Binding-site contacts:
Ligand atom CAM contacts residue PHE155 of chain 34.A at 3.8 Å (hydrophobic).
Ligand atom CAI contacts residue PHE155 of chain 34.A at 3.1 Å (hydrophobic).
Ligand atom OAV contacts residue VAL190 of chain 34.A at 3.9 Å.
Ligand atom CAB contacts residue PHE131 of chain 34.A at 3.8 Å (hydrophobic).
Ligand atom CAS contacts residue ASN228 of chain 34.A at 3.8 Å.
Ligand atom CAQ contacts residue ILE113 of chain 34.A at 3.9 Å (hydrophobic).
Ligand atom CAA contacts residue SER178 of chain 34.A at 3.5 Å.
Ligand atom OAW contacts residue ILE111 of chain 34.A at 3.2 Å.
Ligand atom CAY contacts residue THR114 of chain 34.A at 3.8 Å.
Ligand atom CBA contacts residue ILE111 of chain 34.A at 3.7 Å (hydrophobic).
Ligand atom CAB contacts residue PHE135 of chain 34.A at 3.8 Å (hydrophobic).
Ligand atom CAG contacts residue GLN202 of chain 34.A at 3.5 Å.
Ligand atom NAC contacts residue ALA275 of chain 34.A at 3.5 Å.
Ligand atom CAS contacts residue TYR201 of chain 34.A at 3.7 Å (hydrophobic).
Ligand atom OAW contacts residue MET195 of chain 34.A at 3.5 Å.
Ligand atom CAA contacts residue PRO177 of chain 34.A at 3.5 Å (hydrophobic).
Ligand atom CAA contacts residue VAL179 of chain 34.A at 3.1 Å (hydrophobic).
Ligand atom CAK contacts residue PHE155 of chain 34.A at 2.9 Å (hydrophobic).
Ligand atom OAD contacts residue ASP112 of chain 34.A at 3.4 Å.
Ligand atom CAL contacts residue THR114 of chain 34.A at 3.8 Å.
Ligand atom CAF contacts residue TRP203 of chain 34.A at 3.7 Å (hydrophobic).
Ligand atom NBE contacts residue TRP203 of chain 34.A at 3.8 Å.
Ligand atom CAG contacts residue ASN228 of chain 34.A at 3.3 Å.
Ligand atom CBB contacts residue ASN228 of chain 34.A at 3.7 Å.
Ligand atom CAN contacts residue PHE135 of chain 34.A at 3.4 Å (hydrophobic).
Ligand atom NAT contacts residue PHE155 of chain 34.A at 3.6 Å.
Ligand atom CAR contacts residue TYR201 of chain 34.A at 3.2 Å (hydrophobic).
Ligand atom CAF contacts residue GLN202 of chain 34.A at 3.5 Å.
Ligand atom CAJ contacts residue PHE135 of chain 34.A at 3.1 Å (hydrophobic).
Ligand atom CAM contacts residue PRO177 of chain 34.A at 3.6 Å (hydrophobic).
Ligand atom CAR contacts residue ASN228 of chain 34.A at 3.7 Å.
Ligand atom NAC contacts residue THR114 of chain 34.A at 3.1 Å (h-bond).
Ligand atom CAH contacts residue PHE135 of chain 34.A at 3.4 Å (hydrophobic).
Ligand atom CAH contacts residue VAL192 of chain 34.A at 3.5 Å (hydrophobic).
Ligand atom CAA contacts residue TYR153 of chain 34.A at 3.9 Å (hydrophobic).
Ligand atom OAD contacts residue ILE113 of chain 34.A at 3.1 Å (h-bond).
Ligand atom CAJ contacts residue VAL192 of chain 34.A at 3.7 Å (hydrophobic).
Ligand atom CAF contacts residue ASN228 of chain 34.A at 3.8 Å.
Ligand atom CAE contacts residue PHE137 of chain 34.A at 3.9 Å (hydrophobic).
Ligand atom CAZ contacts residue VAL192 of chain 34.A at 3.6 Å (hydrophobic).

The protein below binds the small molecule below.
Small molecule (SMILES): CCO/N=C/c1ccc(OCC[C@@H](C)CCN2CCN(c3ccnc(N)c3)C2=O)cc1

Sequence of chain 34.A:
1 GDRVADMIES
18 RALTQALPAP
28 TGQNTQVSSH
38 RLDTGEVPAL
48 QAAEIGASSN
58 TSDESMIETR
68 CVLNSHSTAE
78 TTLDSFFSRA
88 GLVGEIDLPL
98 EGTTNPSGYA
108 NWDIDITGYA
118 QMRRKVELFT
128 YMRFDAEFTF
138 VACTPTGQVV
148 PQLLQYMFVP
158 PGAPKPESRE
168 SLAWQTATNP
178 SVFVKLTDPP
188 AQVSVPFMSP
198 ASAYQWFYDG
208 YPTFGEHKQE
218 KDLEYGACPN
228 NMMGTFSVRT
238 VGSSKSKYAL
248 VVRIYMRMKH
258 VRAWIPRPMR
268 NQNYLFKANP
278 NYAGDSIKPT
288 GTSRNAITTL

Sequence of chain 35.C:
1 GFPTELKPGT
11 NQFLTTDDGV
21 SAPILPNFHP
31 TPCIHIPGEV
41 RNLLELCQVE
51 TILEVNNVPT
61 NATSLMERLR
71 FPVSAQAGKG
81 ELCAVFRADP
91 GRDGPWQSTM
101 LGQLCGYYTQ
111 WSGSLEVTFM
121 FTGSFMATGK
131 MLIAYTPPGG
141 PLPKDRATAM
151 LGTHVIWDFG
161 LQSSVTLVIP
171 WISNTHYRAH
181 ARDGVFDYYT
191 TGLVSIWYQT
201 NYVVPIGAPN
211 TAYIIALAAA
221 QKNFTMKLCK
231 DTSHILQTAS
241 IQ

Sequence of chain 34.C:
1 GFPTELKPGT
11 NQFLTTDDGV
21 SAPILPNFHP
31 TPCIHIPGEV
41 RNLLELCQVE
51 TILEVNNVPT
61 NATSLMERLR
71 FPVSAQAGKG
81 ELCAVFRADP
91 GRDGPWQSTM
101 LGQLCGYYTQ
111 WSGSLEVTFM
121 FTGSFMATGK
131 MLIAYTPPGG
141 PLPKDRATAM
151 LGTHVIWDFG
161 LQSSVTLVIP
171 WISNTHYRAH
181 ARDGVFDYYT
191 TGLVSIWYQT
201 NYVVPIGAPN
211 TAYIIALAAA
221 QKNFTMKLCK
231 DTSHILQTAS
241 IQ